Sequence of chain 1.F:
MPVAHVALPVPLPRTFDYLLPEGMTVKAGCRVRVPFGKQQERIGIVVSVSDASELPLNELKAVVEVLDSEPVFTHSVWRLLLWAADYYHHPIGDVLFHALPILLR

Sequence of chain 1.G:
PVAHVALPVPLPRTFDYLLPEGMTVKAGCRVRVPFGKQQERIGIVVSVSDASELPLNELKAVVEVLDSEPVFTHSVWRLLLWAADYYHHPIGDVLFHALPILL

This protein binds this small molecule.
Small molecule (SMILES): Cc1cn([C@H]2C[C@H](O)[C@@H](CO[P](=O)(O)O[C@H]3C[C@H](n4cnc5c(N)ncnc54)O[C@@H]3CO)O2)c(=O)[nH]c1=O

Binding-site contacts:
Ligand atom C4 contacts residue LEU55 of chain 1.F at 3.2 Å (hydrophobic).
Ligand atom C4' contacts residue PHE36 of chain 1.F at 3.4 Å (hydrophobic).
Ligand atom C5' contacts residue PHE36 of chain 1.F at 3.3 Å (hydrophobic).
Ligand atom N1 contacts residue LEU55 of chain 1.G at 3.5 Å.
Ligand atom C4 contacts residue DT2 of chain 1.C at 3.3 Å.
Ligand atom C5 contacts residue LEU55 of chain 1.G at 3.5 Å (hydrophobic).
Ligand atom O3' contacts residue ASP17 of chain 1.F at 3.3 Å (salt-bridge).
Ligand atom C5' contacts residue TYR18 of chain 1.F at 3.5 Å (hydrophobic).
Ligand atom C2 contacts residue LEU55 of chain 1.G at 3.5 Å (hydrophobic).
Ligand atom O5' contacts residue LYS61 of chain 1.F at 3.1 Å (salt-bridge).
Ligand atom C5 contacts residue DT2 of chain 1.C at 3.2 Å.
Ligand atom O3' contacts residue LYS61 of chain 1.F at 3.1 Å (salt-bridge).
Ligand atom C1' contacts residue ASP17 of chain 1.F at 3.1 Å.
Ligand atom O2 contacts residue ASP17 of chain 1.F at 2.2 Å (salt-bridge).
Ligand atom O5' contacts residue PHE36 of chain 1.F at 3.2 Å.
Ligand atom O4 contacts residue LEU55 of chain 1.F at 3.1 Å.
Ligand atom C2' contacts residue LEU55 of chain 1.G at 3.3 Å (hydrophobic).
Ligand atom N6 contacts residue DT2 of chain 1.C at 2.8 Å.
Ligand atom C4 contacts residue LEU55 of chain 1.G at 3.3 Å (hydrophobic).
Ligand atom P contacts residue GLY37 of chain 1.F at 3.5 Å.
Ligand atom OP2 contacts residue LYS61 of chain 1.F at 3.2 Å (salt-bridge).
Ligand atom C6 contacts residue DT2 of chain 1.C at 3.4 Å.
Ligand atom C4' contacts residue TYR18 of chain 1.F at 3.6 Å (hydrophobic).
Ligand atom N7 contacts residue DT2 of chain 1.C at 2.6 Å (h-bond).
Ligand atom OP2 contacts residue LEU55 of chain 1.G at 3.4 Å.
Ligand atom O4 contacts residue DT2 of chain 1.C at 2.5 Å.
Ligand atom C3' contacts residue GLY37 of chain 1.F at 3.4 Å.
Ligand atom C5 contacts residue LEU55 of chain 1.F at 3.5 Å (hydrophobic).
Ligand atom O2 contacts residue PHE16 of chain 1.F at 3.1 Å.
Ligand atom OP1 contacts residue GLY37 of chain 1.F at 2.6 Å (h-bond).
Ligand atom OP1 contacts residue PHE36 of chain 1.F at 2.9 Å.
Ligand atom C3' contacts residue LYS61 of chain 1.F at 3.0 Å.
Ligand atom C7 contacts residue DT2 of chain 1.C at 2.9 Å.
Ligand atom O3' contacts residue GLY37 of chain 1.F at 3.3 Å (h-bond).
Ligand atom C8 contacts residue DT2 of chain 1.C at 3.4 Å.
Ligand atom C2 contacts residue ASP17 of chain 1.F at 3.4 Å.
Ligand atom C5' contacts residue GLU54 of chain 1.G at 3.5 Å.
Ligand atom N6 contacts residue LEU60 of chain 1.G at 2.9 Å.
Ligand atom C5 contacts residue DT2 of chain 1.C at 3.6 Å.
Ligand atom P contacts residue LYS61 of chain 1.F at 3.5 Å.